Sequence of chain 3.C:
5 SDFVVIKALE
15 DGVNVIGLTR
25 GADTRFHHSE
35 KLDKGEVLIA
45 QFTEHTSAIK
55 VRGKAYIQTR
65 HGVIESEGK

Binding-site contacts:
Ligand atom NE1 contacts residue ALA44 of chain 3.C at 3.9 Å.
Ligand atom CH2 contacts residue GLY21 of chain 3.C at 3.6 Å.
Ligand atom N contacts residue GLY25 of chain 3.B at 2.8 Å (h-bond).
Ligand atom CB contacts residue THR23 of chain 3.B at 3.7 Å.
Ligand atom NE1 contacts residue GLN45 of chain 3.C at 2.9 Å (h-bond).
Ligand atom CG contacts residue SER51 of chain 3.B at 4.0 Å.
Ligand atom O contacts residue ARG24 of chain 3.B at 3.6 Å.
Ligand atom CZ3 contacts residue GLY21 of chain 3.C at 3.8 Å.
Ligand atom CB contacts residue THR28 of chain 3.B at 3.6 Å.
Ligand atom N contacts residue ASP27 of chain 3.B at 3.2 Å (salt-bridge).
Ligand atom O contacts residue SER51 of chain 3.B at 2.7 Å (h-bond).
Ligand atom CZ2 contacts residue ILE53 of chain 3.C at 3.9 Å (hydrophobic).
Ligand atom CA contacts residue THR28 of chain 3.B at 3.2 Å.
Ligand atom OXT contacts residue THR47 of chain 3.C at 2.6 Å (h-bond).
Ligand atom CE2 contacts residue GLN45 of chain 3.C at 4.0 Å.
Ligand atom CZ2 contacts residue THR50 of chain 3.C at 3.9 Å.
Ligand atom N contacts residue THR23 of chain 3.B at 2.8 Å (h-bond).
Ligand atom CD1 contacts residue GLN45 of chain 3.C at 3.6 Å.
Ligand atom CA contacts residue THR23 of chain 3.B at 3.7 Å.
Ligand atom CZ2 contacts residue ALA44 of chain 3.C at 3.9 Å (hydrophobic).
Ligand atom OXT contacts residue GLY25 of chain 3.B at 3.6 Å (h-bond).
Ligand atom CD1 contacts residue SER51 of chain 3.B at 3.6 Å.
Ligand atom C contacts residue SER51 of chain 3.B at 3.6 Å.
Ligand atom NE1 contacts residue SER51 of chain 3.B at 4.0 Å.
Ligand atom C contacts residue GLY25 of chain 3.B at 3.3 Å.
Ligand atom CB contacts residue SER51 of chain 3.B at 3.5 Å.
Ligand atom O contacts residue GLY25 of chain 3.B at 3.2 Å (h-bond).
Ligand atom OXT contacts residue HIS49 of chain 3.C at 3.5 Å.
Ligand atom C contacts residue THR50 of chain 3.C at 4.0 Å.
Ligand atom CA contacts residue GLY25 of chain 3.B at 3.5 Å.
Ligand atom O contacts residue THR23 of chain 3.B at 3.9 Å.
Ligand atom NE1 contacts residue THR50 of chain 3.C at 4.0 Å.
Ligand atom CD1 contacts residue THR47 of chain 3.C at 3.6 Å.
Ligand atom CD2 contacts residue THR50 of chain 3.C at 3.9 Å.
Ligand atom OXT contacts residue THR50 of chain 3.C at 3.0 Å (h-bond).
Ligand atom C contacts residue THR47 of chain 3.C at 3.5 Å.
Ligand atom N contacts residue THR28 of chain 3.B at 2.9 Å (h-bond).
Ligand atom CE2 contacts residue THR50 of chain 3.C at 3.8 Å.
Ligand atom CE3 contacts residue HIS31 of chain 3.C at 3.7 Å.
Ligand atom O contacts residue THR47 of chain 3.C at 3.4 Å.

This small molecule binds to this protein.
Small molecule (SMILES): N[C@@H](Cc1c[nH]c2ccccc12)C(=O)O

Sequence of chain 3.B:
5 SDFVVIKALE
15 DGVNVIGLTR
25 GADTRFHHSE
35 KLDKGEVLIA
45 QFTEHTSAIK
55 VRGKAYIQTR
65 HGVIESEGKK